Binding-site contacts:
Ligand atom CB contacts residue GLU726 of chain 1.A at 3.9 Å.
Ligand atom O contacts residue PRO499 of chain 1.A at 3.3 Å (h-bond).
Ligand atom CB contacts residue GLY674 of chain 1.A at 4.0 Å.
Ligand atom CA contacts residue PRO499 of chain 1.A at 4.0 Å (hydrophobic).
Ligand atom C contacts residue THR501 of chain 1.A at 3.2 Å.
Ligand atom N contacts residue TYR753 of chain 1.A at 4.0 Å.
Ligand atom OE2 contacts residue SER675 of chain 1.A at 3.4 Å (h-bond).
Ligand atom C contacts residue ARG506 of chain 1.A at 4.1 Å.
Ligand atom N contacts residue GLU726 of chain 1.A at 3.7 Å.
Ligand atom OXT contacts residue ARG506 of chain 1.A at 3.2 Å (salt-bridge).
Ligand atom CD contacts residue LEU671 of chain 1.A at 4.0 Å (hydrophobic).
Ligand atom OE2 contacts residue THR676 of chain 1.A at 2.3 Å (h-bond).
Ligand atom CA contacts residue GLU726 of chain 1.A at 3.3 Å.
Ligand atom O contacts residue THR501 of chain 1.A at 3.4 Å (h-bond).
Ligand atom CA contacts residue TYR471 of chain 1.A at 4.0 Å (hydrophobic).
Ligand atom OE2 contacts residue GLU726 of chain 1.A at 3.6 Å (salt-bridge).
Ligand atom O contacts residue TYR471 of chain 1.A at 3.3 Å.
Ligand atom CD contacts residue THR676 of chain 1.A at 3.1 Å.
Ligand atom C contacts residue TYR471 of chain 1.A at 3.7 Å (hydrophobic).
Ligand atom C contacts residue SER675 of chain 1.A at 4.0 Å.
Ligand atom OXT contacts residue GLY674 of chain 1.A at 3.9 Å.
Ligand atom OE1 contacts residue THR676 of chain 1.A at 3.3 Å (h-bond).
Ligand atom N contacts residue THR501 of chain 1.A at 3.9 Å.
Ligand atom OE1 contacts residue LEU671 of chain 1.A at 3.6 Å.
Ligand atom CD contacts residue GLU726 of chain 1.A at 3.8 Å.
Ligand atom C contacts residue PRO499 of chain 1.A at 4.0 Å (hydrophobic).
Ligand atom OXT contacts residue TYR471 of chain 1.A at 4.1 Å.
Ligand atom O contacts residue LEU500 of chain 1.A at 3.5 Å.
Ligand atom CB contacts residue SER675 of chain 1.A at 4.0 Å.
Ligand atom N contacts residue MET729 of chain 1.A at 3.8 Å.
Ligand atom N contacts residue PRO499 of chain 1.A at 2.9 Å (h-bond).
Ligand atom CG contacts residue GLU726 of chain 1.A at 3.5 Å.
Ligand atom CA contacts residue THR501 of chain 1.A at 3.3 Å.
Ligand atom CB contacts residue TYR471 of chain 1.A at 3.6 Å (hydrophobic).
Ligand atom CG contacts residue LEU671 of chain 1.A at 3.8 Å (hydrophobic).
Ligand atom N contacts residue TYR471 of chain 1.A at 3.3 Å.
Ligand atom OXT contacts residue THR501 of chain 1.A at 3.4 Å (h-bond).
Ligand atom OXT contacts residue SER675 of chain 1.A at 3.0 Å (h-bond).
Ligand atom O contacts residue ARG506 of chain 1.A at 3.7 Å.
Ligand atom CB contacts residue LEU671 of chain 1.A at 3.9 Å (hydrophobic).

Sequence of chain 1.A:
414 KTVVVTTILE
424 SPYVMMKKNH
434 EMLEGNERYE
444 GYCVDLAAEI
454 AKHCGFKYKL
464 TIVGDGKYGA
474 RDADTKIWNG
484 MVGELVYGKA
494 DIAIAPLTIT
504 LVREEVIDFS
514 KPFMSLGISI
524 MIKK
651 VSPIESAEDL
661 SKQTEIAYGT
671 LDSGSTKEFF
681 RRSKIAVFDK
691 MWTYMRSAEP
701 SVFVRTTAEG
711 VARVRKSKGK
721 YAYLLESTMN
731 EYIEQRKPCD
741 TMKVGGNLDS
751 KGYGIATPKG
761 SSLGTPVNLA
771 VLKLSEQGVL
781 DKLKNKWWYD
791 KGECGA

The small molecule below binds the protein below.
Small molecule (SMILES): N[C@@H](CCC(=O)O)C(=O)O